Binding-site contacts:
Ligand atom O5' contacts residue ARG49 of chain 53.D at 3.6 Å (salt-bridge).
Ligand atom OP2 contacts residue LYS89 of chain 53.D at 3.4 Å (salt-bridge).
Ligand atom OP1 contacts residue SER52 of chain 53.D at 2.9 Å (h-bond).
Ligand atom N6 contacts residue THR91 of chain 53.D at 3.4 Å (h-bond).
Ligand atom N1 contacts residue THR59 of chain 53.C at 3.5 Å.
Ligand atom N7 contacts residue THR45 of chain 53.C at 2.5 Å (h-bond).
Ligand atom OP1 contacts residue ASN55 of chain 53.D at 3.4 Å (h-bond).
Ligand atom C6 contacts residue THR45 of chain 53.C at 3.5 Å.
Ligand atom O3' contacts residue ARG49 of chain 53.D at 3.0 Å (salt-bridge).
Ligand atom C5 contacts residue THR45 of chain 53.C at 3.2 Å.
Ligand atom O3' contacts residue SER51 of chain 53.D at 3.4 Å.
Ligand atom OP2 contacts residue LYS43 of chain 53.C at 3.0 Å (salt-bridge).
Ligand atom OP2 contacts residue LYS57 of chain 53.D at 2.6 Å (salt-bridge).
Ligand atom OP2 contacts residue TYR85 of chain 53.C at 2.9 Å (h-bond).
Ligand atom OP1 contacts residue LYS57 of chain 53.D at 2.8 Å.
Ligand atom C2 contacts residue SER47 of chain 53.C at 3.2 Å.
Ligand atom OP2 contacts residue SER51 of chain 53.D at 3.5 Å (h-bond).
Ligand atom OP1 contacts residue ARG49 of chain 53.D at 2.5 Å (salt-bridge).
Ligand atom C6 contacts residue TYR85 of chain 53.C at 3.7 Å (hydrophobic).
Ligand atom OP1 contacts residue LYS89 of chain 53.D at 3.3 Å (salt-bridge).
Ligand atom N7 contacts residue TYR85 of chain 53.C at 3.6 Å.
Ligand atom P contacts residue LYS57 of chain 53.D at 3.2 Å.
Ligand atom OP2 contacts residue ASN55 of chain 53.D at 3.5 Å (h-bond).
Ligand atom P contacts residue ARG49 of chain 53.D at 3.2 Å.
Ligand atom OP1 contacts residue SER51 of chain 53.D at 2.8 Å (h-bond).
Ligand atom C8 contacts residue TYR85 of chain 53.C at 3.7 Å (hydrophobic).
Ligand atom N1 contacts residue SER47 of chain 53.C at 2.8 Å (h-bond).
Ligand atom C8 contacts residue THR45 of chain 53.C at 3.6 Å.
Ligand atom N6 contacts residue THR59 of chain 53.C at 2.9 Å (h-bond).
Ligand atom N6 contacts residue THR45 of chain 53.C at 2.9 Å (h-bond).
Ligand atom P contacts residue LYS89 of chain 53.D at 3.4 Å.
Ligand atom O2' contacts residue GLU63 of chain 53.C at 3.6 Å.
Ligand atom N7 contacts residue LYS61 of chain 53.C at 3.5 Å.
Ligand atom OP2 contacts residue LYS89 of chain 53.D at 3.5 Å (salt-bridge).
Ligand atom P contacts residue SER51 of chain 53.D at 3.4 Å.
Ligand atom C5' contacts residue TYR85 of chain 53.C at 3.7 Å (hydrophobic).
Ligand atom O5' contacts residue LYS57 of chain 53.D at 3.1 Å (salt-bridge).
Ligand atom C5 contacts residue TYR85 of chain 53.C at 3.7 Å (hydrophobic).
Ligand atom OP2 contacts residue LYS57 of chain 53.D at 3.2 Å (salt-bridge).
Ligand atom C5' contacts residue ARG49 of chain 53.D at 3.1 Å.

This small molecule binds to this protein.
Small molecule (SMILES): Nc1ccn([C@@H]2O[C@H](CO[P](=O)(O)O[C@H]3[C@@H](O)[C@H](n4cnc5c(N)ncnc54)O[C@@H]3CO[P](=O)(O)O[C@H]3[C@@H](O)[C@H](n4cnc5c(=O)nc(N)[nH]c54)O[C@@H]3CO[P](=O)(O)O[C@H]3[C@@H](O)[C@H](n4cnc5c(N)ncnc54)O[C@@H]3CO[P](=O)(O)O[C@H]3[C@@H](O)[C@H](n4cnc5c(N)ncnc54)O[C@@H]3CO[P](=O)(O)O[C@H]3[C@@H](O)[C@H](n4ccc(=O)[nH]c4=O)O[C@@H]3CO[P](=O)(O)O[C@H]3[C@@H](O)[C@H](n4ccc(N)nc4=O)O[C@@H]3CO[P](=O)(O)O[C@H]3[C@@H](O)[C@H](n4ccc(=O)[nH]c4=O)O[C@@H]3CO[P](=O)(O)O[C@H]3[C@@H](O)[C@H](n4cnc5c(=O)nc(N)[nH]c54)O[C@@H]3COPO)[C@@H](O)[C@H]2O)c(=O)n1

Sequence of chain 53.D:
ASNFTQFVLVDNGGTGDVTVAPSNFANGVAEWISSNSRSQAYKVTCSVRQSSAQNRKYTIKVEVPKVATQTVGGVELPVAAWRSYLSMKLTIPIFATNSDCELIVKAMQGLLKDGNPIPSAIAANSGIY

Sequence of chain 53.C:
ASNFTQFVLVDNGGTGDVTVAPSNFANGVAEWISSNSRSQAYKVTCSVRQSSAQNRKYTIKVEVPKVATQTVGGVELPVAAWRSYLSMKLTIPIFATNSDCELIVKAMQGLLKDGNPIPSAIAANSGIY